Sequence of chain 1.A:
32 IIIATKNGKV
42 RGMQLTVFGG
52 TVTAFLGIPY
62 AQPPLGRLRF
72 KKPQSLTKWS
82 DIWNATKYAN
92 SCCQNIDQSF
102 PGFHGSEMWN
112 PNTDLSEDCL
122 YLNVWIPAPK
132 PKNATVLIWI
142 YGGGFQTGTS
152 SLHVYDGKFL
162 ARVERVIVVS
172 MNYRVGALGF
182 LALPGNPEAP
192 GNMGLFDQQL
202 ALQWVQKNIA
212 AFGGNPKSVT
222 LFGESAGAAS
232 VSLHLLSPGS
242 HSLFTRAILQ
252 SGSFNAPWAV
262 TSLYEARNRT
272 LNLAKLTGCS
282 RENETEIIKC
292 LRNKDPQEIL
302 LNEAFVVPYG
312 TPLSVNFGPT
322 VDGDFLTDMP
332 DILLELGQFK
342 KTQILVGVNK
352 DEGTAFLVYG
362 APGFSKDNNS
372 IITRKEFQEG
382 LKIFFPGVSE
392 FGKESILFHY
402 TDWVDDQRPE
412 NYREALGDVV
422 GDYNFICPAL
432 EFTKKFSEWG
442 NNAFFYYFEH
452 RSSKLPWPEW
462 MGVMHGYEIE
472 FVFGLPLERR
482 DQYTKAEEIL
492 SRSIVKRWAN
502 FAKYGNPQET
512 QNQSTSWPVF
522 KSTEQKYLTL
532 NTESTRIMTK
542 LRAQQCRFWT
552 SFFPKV

This protein binds this small molecule.
Small molecule (SMILES): CC(=O)N[C@@H]1[C@@H](O)[C@H](O)[C@@H](CO)O[C@H]1O

Binding-site contacts:
Ligand atom O7 contacts residue THR286 of chain 1.A at 3.9 Å.
Ligand atom C7 contacts residue ASN284 of chain 1.A at 4.3 Å.
Ligand atom C7 contacts residue GLU287 of chain 1.A at 3.2 Å.
Ligand atom C4 contacts residue ASN284 of chain 1.A at 4.3 Å.
Ligand atom N2 contacts residue THR286 of chain 1.A at 4.4 Å.
Ligand atom C1 contacts residue ASN284 of chain 1.A at 1.4 Å.
Ligand atom C2 contacts residue ASN284 of chain 1.A at 2.6 Å.
Ligand atom N2 contacts residue ASN284 of chain 1.A at 3.1 Å (h-bond).
Ligand atom C7 contacts residue THR286 of chain 1.A at 4.4 Å.
Ligand atom C2 contacts residue GLU287 of chain 1.A at 3.3 Å.
Ligand atom O5 contacts residue ASN284 of chain 1.A at 2.3 Å (h-bond).
Ligand atom C2 contacts residue THR286 of chain 1.A at 3.9 Å.
Ligand atom C5 contacts residue ASN284 of chain 1.A at 3.6 Å.
Ligand atom O7 contacts residue GLU287 of chain 1.A at 4.2 Å.
Ligand atom C1 contacts residue GLU287 of chain 1.A at 3.2 Å.
Ligand atom C8 contacts residue GLU287 of chain 1.A at 3.4 Å.
Ligand atom N2 contacts residue GLU287 of chain 1.A at 2.5 Å (salt-bridge).
Ligand atom C3 contacts residue ASN284 of chain 1.A at 3.9 Å.